Sequence of chain 1.C:
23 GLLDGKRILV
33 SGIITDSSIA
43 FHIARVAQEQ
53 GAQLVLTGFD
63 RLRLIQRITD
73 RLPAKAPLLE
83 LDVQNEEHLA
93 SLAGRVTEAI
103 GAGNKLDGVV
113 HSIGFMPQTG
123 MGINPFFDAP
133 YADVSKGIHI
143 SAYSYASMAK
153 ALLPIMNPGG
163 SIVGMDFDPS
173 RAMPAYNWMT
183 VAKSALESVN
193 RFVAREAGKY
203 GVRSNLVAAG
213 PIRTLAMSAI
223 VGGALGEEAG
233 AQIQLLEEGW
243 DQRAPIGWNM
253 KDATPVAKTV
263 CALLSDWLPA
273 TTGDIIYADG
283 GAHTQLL

Binding-site contacts:
Ligand atom CAK contacts residue ALA218 of chain 1.C at 3.6 Å (hydrophobic).
Ligand atom CAK contacts residue GLY116 of chain 1.C at 3.5 Å.
Ligand atom CAL contacts residue NAD1 of chain 1.K at 3.3 Å.
Ligand atom CAI contacts residue NAD1 of chain 1.K at 3.5 Å.
Ligand atom CAF contacts residue ALA218 of chain 1.C at 3.3 Å (hydrophobic).
Ligand atom CAE contacts residue ALA218 of chain 1.C at 3.7 Å (hydrophobic).
Ligand atom CAJ contacts residue MET181 of chain 1.C at 3.9 Å (hydrophobic).
Ligand atom NAP contacts residue PHE117 of chain 1.C at 3.8 Å.
Ligand atom CAH contacts residue TYR178 of chain 1.C at 3.4 Å (hydrophobic).
Ligand atom OAA contacts residue LYS185 of chain 1.C at 3.8 Å.
Ligand atom NAM contacts residue NAD1 of chain 1.K at 3.1 Å.
Ligand atom CAB contacts residue TYR178 of chain 1.C at 3.4 Å (hydrophobic).
Ligand atom CAQ contacts residue NAD1 of chain 1.K at 3.4 Å.
Ligand atom CAK contacts residue PHE117 of chain 1.C at 3.8 Å (hydrophobic).
Ligand atom CAG contacts residue ALA218 of chain 1.C at 3.4 Å (hydrophobic).
Ligand atom CAI contacts residue MET219 of chain 1.C at 3.6 Å (hydrophobic).
Ligand atom CAR contacts residue ILE214 of chain 1.C at 3.7 Å (hydrophobic).
Ligand atom CAW contacts residue ILE235 of chain 1.C at 3.8 Å (hydrophobic).
Ligand atom CAG contacts residue GLY116 of chain 1.C at 3.4 Å.
Ligand atom CAO contacts residue MET118 of chain 1.C at 3.8 Å (hydrophobic).
Ligand atom OAA contacts residue NAD1 of chain 1.K at 2.6 Å (h-bond).
Ligand atom CAE contacts residue NAD1 of chain 1.K at 3.8 Å.
Ligand atom NAP contacts residue MET118 of chain 1.C at 3.0 Å (h-bond).
Ligand atom CAW contacts residue PRO176 of chain 1.C at 3.1 Å (hydrophobic).
Ligand atom CAL contacts residue MET219 of chain 1.C at 3.9 Å (hydrophobic).
Ligand atom CAH contacts residue NAD1 of chain 1.K at 3.6 Å.
Ligand atom CAN contacts residue MET219 of chain 1.C at 3.6 Å (hydrophobic).
Ligand atom CAQ contacts residue PHE169 of chain 1.C at 3.9 Å (hydrophobic).
Ligand atom NAM contacts residue MET219 of chain 1.C at 3.6 Å (h-bond).
Ligand atom CAV contacts residue MET175 of chain 1.C at 3.9 Å (hydrophobic).
Ligand atom CAR contacts residue MET219 of chain 1.C at 3.8 Å (hydrophobic).
Ligand atom OAD contacts residue NAD1 of chain 1.K at 3.2 Å (h-bond).
Ligand atom CAF contacts residue GLY116 of chain 1.C at 3.9 Å.
Ligand atom CAR contacts residue NAD1 of chain 1.K at 3.2 Å.
Ligand atom CAJ contacts residue MET219 of chain 1.C at 3.5 Å (hydrophobic).
Ligand atom CAT contacts residue PHE169 of chain 1.C at 3.8 Å (hydrophobic).
Ligand atom OAA contacts residue TYR178 of chain 1.C at 2.5 Å (h-bond).
Ligand atom CAB contacts residue NAD1 of chain 1.K at 3.5 Å.
Ligand atom CAC contacts residue NAD1 of chain 1.K at 3.5 Å.
Ligand atom CAG contacts residue NAD1 of chain 1.K at 3.6 Å.

This protein binds this small molecule.
Small molecule (SMILES): CCCCCCc1cc(=O)c(Oc2ccc(N)cc2C)cn1C